This small molecule binds to this protein.
Small molecule (SMILES): Nc1nc2c(ncn2[C@@H]2O[C@H](CO)[C@H]3O[P](O)(=S)O[C@H]32)c(=O)[nH]1

Binding-site contacts:
Ligand atom O2' contacts residue HIS85 of chain 1.B at 3.6 Å (h-bond).
Ligand atom N2 contacts residue TYR86 of chain 1.B at 3.6 Å.
Ligand atom O6 contacts residue ASN39 of chain 1.B at 2.7 Å (h-bond).
Ligand atom C6 contacts residue ASN39 of chain 1.B at 3.6 Å.
Ligand atom C1' contacts residue GLU54 of chain 1.B at 3.1 Å.
Ligand atom O6 contacts residue GLU41 of chain 1.B at 3.7 Å.
Ligand atom C2 contacts residue GLU41 of chain 1.B at 3.5 Å.
Ligand atom C8 contacts residue GLU54 of chain 1.B at 3.6 Å.
Ligand atom O1P contacts residue ARG69 of chain 1.B at 3.0 Å (salt-bridge).
Ligand atom P contacts residue TYR86 of chain 1.B at 3.8 Å.
Ligand atom P contacts residue HIS85 of chain 1.B at 3.7 Å.
Ligand atom O4' contacts residue GLU54 of chain 1.B at 2.0 Å (salt-bridge).
Ligand atom O1P contacts residue GLU54 of chain 1.B at 3.8 Å.
Ligand atom C8 contacts residue VAL36 of chain 1.B at 3.8 Å (hydrophobic).
Ligand atom C2 contacts residue TYR86 of chain 1.B at 3.7 Å (hydrophobic).
Ligand atom C6 contacts residue PHE37 of chain 1.B at 3.4 Å (hydrophobic).
Ligand atom N3 contacts residue TYR86 of chain 1.B at 3.5 Å.
Ligand atom O4' contacts residue TYR86 of chain 1.B at 3.6 Å.
Ligand atom N9 contacts residue GLU54 of chain 1.B at 3.6 Å (salt-bridge).
Ligand atom C5 contacts residue GLN38 of chain 1.B at 3.7 Å.
Ligand atom C5' contacts residue VAL35 of chain 1.B at 3.7 Å (hydrophobic).
Ligand atom C4' contacts residue GLU54 of chain 1.B at 3.0 Å.
Ligand atom C5 contacts residue PHE37 of chain 1.B at 3.4 Å (hydrophobic).
Ligand atom O1P contacts residue ARG65 of chain 1.B at 3.5 Å (salt-bridge).
Ligand atom C1' contacts residue TYR86 of chain 1.B at 3.7 Å (hydrophobic).
Ligand atom O3' contacts residue ARG65 of chain 1.B at 2.9 Å (salt-bridge).
Ligand atom O1P contacts residue TYR86 of chain 1.B at 2.6 Å (h-bond).
Ligand atom N7 contacts residue PHE37 of chain 1.B at 3.6 Å.
Ligand atom N7 contacts residue GLN38 of chain 1.B at 2.9 Å (h-bond).
Ligand atom C4 contacts residue PHE37 of chain 1.B at 3.7 Å (hydrophobic).
Ligand atom O6 contacts residue ARG40 of chain 1.B at 2.8 Å (salt-bridge).
Ligand atom O6 contacts residue GLN38 of chain 1.B at 3.2 Å.
Ligand atom P contacts residue ARG65 of chain 1.B at 3.5 Å.
Ligand atom C6 contacts residue GLU41 of chain 1.B at 3.7 Å.
Ligand atom N1 contacts residue PHE37 of chain 1.B at 3.6 Å.
Ligand atom S1P contacts residue HIS85 of chain 1.B at 3.0 Å (h-bond).
Ligand atom N1 contacts residue GLU41 of chain 1.B at 2.7 Å (salt-bridge).
Ligand atom N2 contacts residue GLU41 of chain 1.B at 2.9 Å (salt-bridge).
Ligand atom S1P contacts residue ARG69 of chain 1.B at 3.4 Å (salt-bridge).
Ligand atom O2' contacts residue TYR86 of chain 1.B at 3.6 Å.

Sequence of chain 1.B:
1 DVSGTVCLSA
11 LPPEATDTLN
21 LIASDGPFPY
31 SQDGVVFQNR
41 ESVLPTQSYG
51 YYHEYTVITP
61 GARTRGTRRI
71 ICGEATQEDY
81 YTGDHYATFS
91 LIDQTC